Sequence of chain 1.A:
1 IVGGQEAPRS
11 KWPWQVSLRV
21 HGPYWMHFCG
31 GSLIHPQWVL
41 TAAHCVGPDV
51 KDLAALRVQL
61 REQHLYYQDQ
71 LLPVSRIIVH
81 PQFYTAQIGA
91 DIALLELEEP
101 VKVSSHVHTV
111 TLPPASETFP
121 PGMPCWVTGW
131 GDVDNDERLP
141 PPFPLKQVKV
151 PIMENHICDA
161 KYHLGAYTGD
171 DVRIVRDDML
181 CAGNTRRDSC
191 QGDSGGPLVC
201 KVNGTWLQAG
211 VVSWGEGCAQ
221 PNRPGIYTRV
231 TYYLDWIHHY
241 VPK

This small molecule binds to this protein.
Small molecule (SMILES): CSc1sc(C(=O)N2CCC3(CC2)COc2ccc(CN)cc23)c2ccccc12

Sequence of chain 1.C:
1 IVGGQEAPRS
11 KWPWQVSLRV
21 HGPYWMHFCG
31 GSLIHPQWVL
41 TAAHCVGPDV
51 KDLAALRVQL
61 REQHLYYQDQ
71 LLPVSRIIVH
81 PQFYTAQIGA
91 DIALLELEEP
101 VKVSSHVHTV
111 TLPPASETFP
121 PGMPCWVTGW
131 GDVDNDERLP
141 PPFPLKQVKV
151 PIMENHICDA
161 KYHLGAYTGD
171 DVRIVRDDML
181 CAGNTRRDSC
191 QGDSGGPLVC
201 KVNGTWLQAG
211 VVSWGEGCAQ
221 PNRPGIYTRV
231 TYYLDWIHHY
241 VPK

Binding-site contacts:
Ligand atom S59 contacts residue GLN87 of chain 1.A at 3.5 Å (h-bond).
Ligand atom C1 contacts residue GLY215 of chain 1.A at 3.5 Å.
Ligand atom C3 contacts residue GLN191 of chain 1.A at 3.7 Å.
Ligand atom C29 contacts residue TYR84 of chain 1.C at 3.5 Å (hydrophobic).
Ligand atom C4 contacts residue SER194 of chain 1.A at 3.8 Å.
Ligand atom N64 contacts residue ASP188 of chain 1.A at 2.6 Å (salt-bridge).
Ligand atom N22 contacts residue GLY215 of chain 1.A at 3.4 Å (h-bond).
Ligand atom C10 contacts residue GLY215 of chain 1.A at 3.5 Å.
Ligand atom S44 contacts residue GLY215 of chain 1.A at 3.2 Å (h-bond).
Ligand atom O61 contacts residue GLY215 of chain 1.A at 3.3 Å (h-bond).
Ligand atom C17 contacts residue GLY217 of chain 1.A at 3.7 Å.
Ligand atom O61 contacts residue GLY217 of chain 1.A at 3.0 Å (h-bond).
Ligand atom O13 contacts residue SER194 of chain 1.A at 3.7 Å.
Ligand atom S59 contacts residue TYR84 of chain 1.C at 3.8 Å.
Ligand atom C5 contacts residue VAL212 of chain 1.A at 3.8 Å (hydrophobic).
Ligand atom N64 contacts residue GLY217 of chain 1.A at 3.5 Å (h-bond).
Ligand atom C42 contacts residue GLN87 of chain 1.A at 3.8 Å.
Ligand atom C1 contacts residue GLY217 of chain 1.A at 3.6 Å.
Ligand atom C6 contacts residue SER189 of chain 1.A at 3.7 Å.
Ligand atom S59 contacts residue THR85 of chain 1.C at 3.7 Å.
Ligand atom O13 contacts residue GLN191 of chain 1.A at 3.5 Å.
Ligand atom C3 contacts residue CYS190 of chain 1.A at 3.8 Å (hydrophobic).
Ligand atom C30 contacts residue GLY225 of chain 1.A at 3.6 Å.
Ligand atom C4 contacts residue CYS190 of chain 1.A at 3.3 Å (hydrophobic).
Ligand atom C4 contacts residue GLN191 of chain 1.A at 3.7 Å.
Ligand atom C1 contacts residue TRP214 of chain 1.A at 3.5 Å (hydrophobic).
Ligand atom C30 contacts residue TRP214 of chain 1.A at 3.3 Å (hydrophobic).
Ligand atom C30 contacts residue SER189 of chain 1.A at 3.5 Å.
Ligand atom C39 contacts residue GLY215 of chain 1.A at 3.3 Å.
Ligand atom C30 contacts residue ASP188 of chain 1.A at 3.8 Å.
Ligand atom C5 contacts residue CYS190 of chain 1.A at 3.8 Å (hydrophobic).
Ligand atom C17 contacts residue GLY215 of chain 1.A at 2.9 Å.
Ligand atom C26 contacts residue 11M1 of chain 1.G at 3.8 Å.
Ligand atom C6 contacts residue TRP214 of chain 1.A at 3.5 Å (hydrophobic).
Ligand atom C5 contacts residue SER189 of chain 1.A at 3.4 Å.
Ligand atom C22 contacts residue GLN87 of chain 1.A at 3.4 Å.
Ligand atom C11 contacts residue GLY215 of chain 1.A at 3.7 Å.
Ligand atom C25 contacts residue 11M1 of chain 1.G at 3.2 Å.
Ligand atom N64 contacts residue SER189 of chain 1.A at 2.6 Å (h-bond).
Ligand atom O61 contacts residue GLU216 of chain 1.A at 3.7 Å.